Sequence of chain 20.B:
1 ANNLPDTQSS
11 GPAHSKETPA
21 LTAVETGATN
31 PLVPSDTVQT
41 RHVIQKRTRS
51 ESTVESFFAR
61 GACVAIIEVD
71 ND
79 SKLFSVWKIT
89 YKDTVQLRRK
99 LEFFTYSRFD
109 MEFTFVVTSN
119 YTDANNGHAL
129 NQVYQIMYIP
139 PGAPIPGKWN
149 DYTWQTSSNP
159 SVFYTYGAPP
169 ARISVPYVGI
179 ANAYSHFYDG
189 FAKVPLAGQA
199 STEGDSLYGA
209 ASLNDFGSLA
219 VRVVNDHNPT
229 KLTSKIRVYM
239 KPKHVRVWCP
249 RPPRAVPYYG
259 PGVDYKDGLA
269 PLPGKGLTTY

Sequence of chain 19.E:
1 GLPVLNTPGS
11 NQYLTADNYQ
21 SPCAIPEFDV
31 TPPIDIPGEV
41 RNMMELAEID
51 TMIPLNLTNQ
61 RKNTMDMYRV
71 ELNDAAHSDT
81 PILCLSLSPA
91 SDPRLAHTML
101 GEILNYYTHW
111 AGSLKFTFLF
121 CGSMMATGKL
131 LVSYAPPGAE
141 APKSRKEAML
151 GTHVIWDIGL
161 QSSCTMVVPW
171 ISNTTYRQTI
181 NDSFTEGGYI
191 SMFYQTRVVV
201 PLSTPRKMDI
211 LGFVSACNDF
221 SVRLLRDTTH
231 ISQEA

The small molecule below binds the protein below.
Small molecule (SMILES): COc1ccc(OCc2ccc(COc3c(Cl)cccc3Cl)cc2)c(Cl)c1

Binding-site contacts:
Ligand atom C21 contacts residue TYR182 of chain 20.B at 3.8 Å (hydrophobic).
Ligand atom CL2 contacts residue ALA24 of chain 19.E at 3.5 Å.
Ligand atom CL2 contacts residue TYR136 of chain 20.B at 3.6 Å.
Ligand atom C17 contacts residue ALA24 of chain 19.E at 3.7 Å (hydrophobic).
Ligand atom C21 contacts residue HIS184 of chain 20.B at 3.6 Å.
Ligand atom C7 contacts residue PHE214 of chain 20.B at 3.5 Å (hydrophobic).
Ligand atom O1 contacts residue MET109 of chain 20.B at 3.7 Å.
Ligand atom CL3 contacts residue LEU217 of chain 20.B at 3.8 Å.
Ligand atom C7 contacts residue MET109 of chain 20.B at 3.3 Å (hydrophobic).
Ligand atom O2 contacts residue VAL173 of chain 20.B at 3.4 Å.
Ligand atom C4 contacts residue MET109 of chain 20.B at 3.8 Å (hydrophobic).
Ligand atom C11 contacts residue ILE87 of chain 20.B at 3.8 Å (hydrophobic).
Ligand atom C12 contacts residue ILE87 of chain 20.B at 3.8 Å (hydrophobic).
Ligand atom C1 contacts residue TYR182 of chain 20.B at 3.8 Å (hydrophobic).
Ligand atom C8 contacts residue MET109 of chain 20.B at 3.4 Å (hydrophobic).
Ligand atom C16 contacts residue TYR136 of chain 20.B at 3.8 Å (hydrophobic).
Ligand atom O1 contacts residue PHE214 of chain 20.B at 3.8 Å.
Ligand atom C19 contacts residue LEU217 of chain 20.B at 3.8 Å (hydrophobic).
Ligand atom C20 contacts residue ILE171 of chain 20.B at 3.8 Å (hydrophobic).
Ligand atom C9 contacts residue VAL176 of chain 20.B at 3.6 Å (hydrophobic).
Ligand atom O1 contacts residue ILE87 of chain 20.B at 3.7 Å.
Ligand atom C6 contacts residue TYR89 of chain 20.B at 3.7 Å (hydrophobic).
Ligand atom C16 contacts residue ALA24 of chain 19.E at 3.8 Å (hydrophobic).
Ligand atom C3 contacts residue MET109 of chain 20.B at 3.7 Å (hydrophobic).
Ligand atom C17 contacts residue TYR136 of chain 20.B at 3.7 Å (hydrophobic).
Ligand atom C21 contacts residue SER105 of chain 20.B at 3.8 Å.
Ligand atom C20 contacts residue LEU217 of chain 20.B at 3.8 Å (hydrophobic).
Ligand atom C12 contacts residue PHE111 of chain 20.B at 3.8 Å (hydrophobic).
Ligand atom C13 contacts residue MET109 of chain 20.B at 3.4 Å (hydrophobic).
Ligand atom CL2 contacts residue ILE25 of chain 19.E at 3.4 Å.
Ligand atom C13 contacts residue PHE111 of chain 20.B at 3.7 Å (hydrophobic).
Ligand atom C9 contacts residue PHE214 of chain 20.B at 3.7 Å (hydrophobic).
Ligand atom C10 contacts residue TYR136 of chain 20.B at 3.5 Å (hydrophobic).
Ligand atom CL3 contacts residue PHE111 of chain 20.B at 3.8 Å.
Ligand atom C2 contacts residue PHE214 of chain 20.B at 3.6 Å (hydrophobic).
Ligand atom C5 contacts residue TYR89 of chain 20.B at 3.5 Å (hydrophobic).
Ligand atom C14 contacts residue TYR136 of chain 20.B at 3.5 Å (hydrophobic).
Ligand atom O3 contacts residue TYR89 of chain 20.B at 3.6 Å.
Ligand atom C13 contacts residue ILE87 of chain 20.B at 3.7 Å (hydrophobic).
Ligand atom O3 contacts residue PHE107 of chain 20.B at 3.6 Å.